Sequence of chain 1.B:
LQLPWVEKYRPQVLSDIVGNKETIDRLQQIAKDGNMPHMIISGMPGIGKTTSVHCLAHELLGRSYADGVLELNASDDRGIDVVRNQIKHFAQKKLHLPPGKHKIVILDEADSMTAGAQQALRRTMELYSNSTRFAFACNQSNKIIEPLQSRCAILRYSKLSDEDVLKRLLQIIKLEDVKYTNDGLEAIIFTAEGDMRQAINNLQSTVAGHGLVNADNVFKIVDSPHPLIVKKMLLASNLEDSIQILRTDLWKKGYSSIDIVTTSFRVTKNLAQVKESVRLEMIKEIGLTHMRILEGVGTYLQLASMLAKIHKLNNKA

This protein binds this small molecule.
Small molecule (SMILES): Nc1ncnc2c1ncn2[C@@H]1O[C@H](COP(=O)(O)OP(=O)(O)OP(O)(O)=S)[C@@H](O)[C@H]1O

Binding-site contacts:
Ligand atom PB contacts residue GLU187 of chain 1.A at 3.7 Å.
Ligand atom O1A contacts residue SER116 of chain 1.A at 3.3 Å (h-bond).
Ligand atom S1G contacts residue ARG157 of chain 1.B at 3.6 Å (salt-bridge).
Ligand atom O2A contacts residue GLY112 of chain 1.A at 3.3 Å.
Ligand atom O2B contacts residue GLU187 of chain 1.A at 2.3 Å (salt-bridge).
Ligand atom O3A contacts residue MG1 of chain 1.L at 2.1 Å.
Ligand atom C1' contacts residue TYR67 of chain 1.A at 3.6 Å (hydrophobic).
Ligand atom O3G contacts residue THR224 of chain 1.A at 3.0 Å (h-bond).
Ligand atom N6 contacts residue GLN77 of chain 1.A at 2.5 Å (h-bond).
Ligand atom C6 contacts residue PRO72 of chain 1.A at 3.4 Å (hydrophobic).
Ligand atom N1 contacts residue ALA79 of chain 1.A at 3.1 Å (h-bond).
Ligand atom O2A contacts residue SER114 of chain 1.A at 3.3 Å (h-bond).
Ligand atom N6 contacts residue HIS276 of chain 1.A at 3.2 Å.
Ligand atom C6 contacts residue GLN77 of chain 1.A at 3.5 Å.
Ligand atom C5 contacts residue PRO72 of chain 1.A at 3.6 Å (hydrophobic).
Ligand atom O3B contacts residue ARG312 of chain 1.A at 2.6 Å (salt-bridge).
Ligand atom PB contacts residue MG1 of chain 1.L at 2.8 Å.
Ligand atom O2' contacts residue TYR67 of chain 1.A at 3.2 Å (h-bond).
Ligand atom C2 contacts residue SER114 of chain 1.A at 3.2 Å.
Ligand atom PG contacts residue ARG312 of chain 1.A at 3.4 Å.
Ligand atom O2G contacts residue ARG128 of chain 1.B at 3.5 Å (salt-bridge).
Ligand atom O2A contacts residue CYS113 of chain 1.A at 3.5 Å (h-bond).
Ligand atom O1A contacts residue SER114 of chain 1.A at 3.4 Å.
Ligand atom S1G contacts residue PRO153 of chain 1.B at 3.6 Å.
Ligand atom O2B contacts residue MG1 of chain 1.L at 2.4 Å.
Ligand atom O1B contacts residue LYS115 of chain 1.A at 3.4 Å (salt-bridge).
Ligand atom S1G contacts residue ARG312 of chain 1.A at 3.0 Å (salt-bridge).
Ligand atom O1A contacts residue THR117 of chain 1.A at 3.2 Å (h-bond).
Ligand atom PA contacts residue MG1 of chain 1.L at 3.3 Å.
Ligand atom C5 contacts residue ILE311 of chain 1.A at 3.6 Å (hydrophobic).
Ligand atom N1 contacts residue VAL78 of chain 1.A at 3.5 Å.
Ligand atom O3' contacts residue ARG312 of chain 1.A at 3.7 Å.
Ligand atom O1A contacts residue LYS115 of chain 1.A at 3.6 Å (salt-bridge).
Ligand atom O3G contacts residue SER111 of chain 1.A at 3.3 Å.
Ligand atom O1A contacts residue MG1 of chain 1.L at 3.5 Å.
Ligand atom C6 contacts residue ILE311 of chain 1.A at 3.4 Å (hydrophobic).
Ligand atom O2G contacts residue GLU187 of chain 1.A at 3.5 Å (salt-bridge).
Ligand atom N7 contacts residue PHE70 of chain 1.A at 3.2 Å (h-bond).
Ligand atom N1 contacts residue ILE311 of chain 1.A at 3.6 Å.
Ligand atom C8 contacts residue PHE70 of chain 1.A at 3.4 Å (hydrophobic).

Sequence of chain 1.A:
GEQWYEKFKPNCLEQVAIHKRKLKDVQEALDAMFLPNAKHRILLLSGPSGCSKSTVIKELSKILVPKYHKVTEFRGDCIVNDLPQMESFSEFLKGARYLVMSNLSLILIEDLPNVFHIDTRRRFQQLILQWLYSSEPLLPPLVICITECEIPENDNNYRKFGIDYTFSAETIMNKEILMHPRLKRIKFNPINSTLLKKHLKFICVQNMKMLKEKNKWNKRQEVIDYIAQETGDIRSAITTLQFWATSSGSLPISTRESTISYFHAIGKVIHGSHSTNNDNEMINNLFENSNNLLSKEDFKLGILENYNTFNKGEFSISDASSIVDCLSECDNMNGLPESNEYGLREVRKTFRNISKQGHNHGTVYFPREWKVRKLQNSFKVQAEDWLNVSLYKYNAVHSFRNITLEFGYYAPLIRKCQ